Sequence of chain 1.B:
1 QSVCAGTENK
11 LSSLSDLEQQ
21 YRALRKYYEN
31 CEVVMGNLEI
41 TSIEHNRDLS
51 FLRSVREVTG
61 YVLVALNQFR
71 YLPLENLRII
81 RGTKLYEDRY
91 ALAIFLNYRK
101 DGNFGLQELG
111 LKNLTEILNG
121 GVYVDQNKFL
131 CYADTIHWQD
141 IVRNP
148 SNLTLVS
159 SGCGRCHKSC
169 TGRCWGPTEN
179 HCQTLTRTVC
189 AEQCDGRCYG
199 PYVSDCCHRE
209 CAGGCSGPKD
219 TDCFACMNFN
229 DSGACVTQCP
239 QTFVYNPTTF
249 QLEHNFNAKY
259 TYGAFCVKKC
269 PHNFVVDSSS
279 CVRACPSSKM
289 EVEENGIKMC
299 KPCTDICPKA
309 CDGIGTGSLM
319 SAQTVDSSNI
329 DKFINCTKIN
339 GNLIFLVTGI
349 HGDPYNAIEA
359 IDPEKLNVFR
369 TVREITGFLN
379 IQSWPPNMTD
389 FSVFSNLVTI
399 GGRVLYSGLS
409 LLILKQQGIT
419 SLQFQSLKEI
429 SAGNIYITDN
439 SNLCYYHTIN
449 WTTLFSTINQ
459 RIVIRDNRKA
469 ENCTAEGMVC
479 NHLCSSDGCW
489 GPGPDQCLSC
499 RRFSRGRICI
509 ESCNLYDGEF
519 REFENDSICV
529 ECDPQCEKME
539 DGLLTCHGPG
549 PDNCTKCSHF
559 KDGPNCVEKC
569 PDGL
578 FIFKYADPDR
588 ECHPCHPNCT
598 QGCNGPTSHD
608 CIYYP

The small molecule below binds the protein below.
Small molecule (SMILES): CC(=O)N[C@@H]1[C@@H](O)[C@H](O)[C@@H](CO)O[C@H]1O

Binding-site contacts:
Ligand atom C4 contacts residue ASN385 of chain 1.B at 4.3 Å.
Ligand atom O5 contacts residue ASN385 of chain 1.B at 2.3 Å (h-bond).
Ligand atom C1 contacts residue ASN385 of chain 1.B at 1.4 Å.
Ligand atom O7 contacts residue ASN385 of chain 1.B at 3.6 Å.
Ligand atom C8 contacts residue ASN385 of chain 1.B at 3.3 Å.
Ligand atom C3 contacts residue ASN385 of chain 1.B at 3.9 Å.
Ligand atom N2 contacts residue ASN385 of chain 1.B at 3.0 Å (h-bond).
Ligand atom C7 contacts residue ASN385 of chain 1.B at 3.2 Å.
Ligand atom C2 contacts residue ASN385 of chain 1.B at 2.6 Å.
Ligand atom C5 contacts residue ASN385 of chain 1.B at 3.6 Å.